The protein below binds the small molecule below.
Small molecule (SMILES): O=P(O)(O)C[C@H](O)Cn1cncn1

Sequence of chain 3.A:
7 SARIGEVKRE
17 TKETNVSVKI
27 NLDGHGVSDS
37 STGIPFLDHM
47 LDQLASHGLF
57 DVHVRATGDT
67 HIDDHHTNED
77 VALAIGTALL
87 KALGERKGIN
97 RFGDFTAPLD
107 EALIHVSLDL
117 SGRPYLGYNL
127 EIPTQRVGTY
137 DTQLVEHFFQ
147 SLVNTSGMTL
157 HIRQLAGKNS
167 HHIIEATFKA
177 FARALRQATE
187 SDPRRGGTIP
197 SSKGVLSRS

Sequence of chain 5.A:
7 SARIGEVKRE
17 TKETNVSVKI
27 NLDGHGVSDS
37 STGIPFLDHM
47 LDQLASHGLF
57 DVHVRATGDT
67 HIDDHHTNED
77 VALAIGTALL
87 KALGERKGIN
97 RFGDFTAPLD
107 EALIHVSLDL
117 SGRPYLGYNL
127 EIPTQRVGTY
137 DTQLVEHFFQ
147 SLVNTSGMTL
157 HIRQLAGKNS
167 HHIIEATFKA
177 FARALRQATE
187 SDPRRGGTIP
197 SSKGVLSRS

Sequence of chain 23.A:
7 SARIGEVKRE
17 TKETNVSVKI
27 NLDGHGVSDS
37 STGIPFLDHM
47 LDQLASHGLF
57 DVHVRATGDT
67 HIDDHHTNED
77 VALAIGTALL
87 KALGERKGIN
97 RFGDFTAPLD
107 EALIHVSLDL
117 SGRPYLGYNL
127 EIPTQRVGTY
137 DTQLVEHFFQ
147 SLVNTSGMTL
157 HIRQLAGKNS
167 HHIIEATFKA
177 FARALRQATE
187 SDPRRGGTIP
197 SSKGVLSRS

Binding-site contacts:
Ligand atom O10 contacts residue SER197 of chain 5.A at 2.6 Å (h-bond).
Ligand atom N4 contacts residue HIS71 of chain 23.A at 3.0 Å (h-bond).
Ligand atom C5 contacts residue HIS71 of chain 23.A at 3.2 Å.
Ligand atom C5 contacts residue MN1 of chain 5.C at 3.3 Å.
Ligand atom O13 contacts residue MN1 of chain 5.C at 2.3 Å.
Ligand atom O13 contacts residue GLU19 of chain 23.A at 2.8 Å (salt-bridge).
Ligand atom O13 contacts residue HIS45 of chain 3.A at 3.1 Å (h-bond).
Ligand atom O13 contacts residue HIS72 of chain 23.A at 3.2 Å (h-bond).
Ligand atom O12 contacts residue LYS199 of chain 5.A at 2.7 Å (salt-bridge).
Ligand atom C5 contacts residue HIS168 of chain 3.A at 3.8 Å.
Ligand atom N2 contacts residue HIS72 of chain 23.A at 3.7 Å.
Ligand atom C3 contacts residue MN1 of chain 5.B at 3.2 Å.
Ligand atom O11 contacts residue ARG119 of chain 5.A at 3.0 Å (salt-bridge).
Ligand atom O11 contacts residue LYS175 of chain 3.A at 2.7 Å (salt-bridge).
Ligand atom C5 contacts residue HIS167 of chain 3.A at 3.4 Å.
Ligand atom C7 contacts residue MN1 of chain 5.C at 3.3 Å.
Ligand atom N4 contacts residue GLU75 of chain 23.A at 3.0 Å (salt-bridge).
Ligand atom P9 contacts residue SER197 of chain 5.A at 3.7 Å.
Ligand atom N1 contacts residue HIS167 of chain 3.A at 3.3 Å (h-bond).
Ligand atom C3 contacts residue GLU75 of chain 23.A at 3.2 Å.
Ligand atom C7 contacts residue GLU19 of chain 23.A at 3.5 Å.
Ligand atom O12 contacts residue ARG119 of chain 5.A at 2.8 Å (salt-bridge).
Ligand atom N2 contacts residue MN1 of chain 5.C at 3.4 Å.
Ligand atom C7 contacts residue GLU171 of chain 3.A at 3.1 Å.
Ligand atom N4 contacts residue HIS168 of chain 3.A at 3.4 Å (h-bond).
Ligand atom N1 contacts residue MN1 of chain 5.C at 2.3 Å.
Ligand atom C8 contacts residue GLU171 of chain 3.A at 3.6 Å.
Ligand atom O11 contacts residue ARG97 of chain 5.A at 2.9 Å (salt-bridge).
Ligand atom N1 contacts residue HIS72 of chain 23.A at 3.1 Å (h-bond).
Ligand atom C5 contacts residue HIS72 of chain 23.A at 3.8 Å.
Ligand atom C8 contacts residue SER198 of chain 5.A at 3.8 Å.
Ligand atom N4 contacts residue MN1 of chain 5.B at 2.2 Å.
Ligand atom N1 contacts residue GLU171 of chain 3.A at 3.3 Å (salt-bridge).
Ligand atom C6 contacts residue GLU19 of chain 23.A at 3.5 Å.
Ligand atom O13 contacts residue GLU171 of chain 3.A at 3.2 Å (salt-bridge).
Ligand atom C6 contacts residue MN1 of chain 5.C at 3.7 Å.
Ligand atom C8 contacts residue GLU19 of chain 23.A at 3.6 Å.
Ligand atom P9 contacts residue ARG97 of chain 5.A at 3.7 Å.
Ligand atom O10 contacts residue ARG97 of chain 5.A at 2.8 Å (salt-bridge).
Ligand atom C5 contacts residue MN1 of chain 5.B at 3.3 Å.